Sequence of chain 12.C:
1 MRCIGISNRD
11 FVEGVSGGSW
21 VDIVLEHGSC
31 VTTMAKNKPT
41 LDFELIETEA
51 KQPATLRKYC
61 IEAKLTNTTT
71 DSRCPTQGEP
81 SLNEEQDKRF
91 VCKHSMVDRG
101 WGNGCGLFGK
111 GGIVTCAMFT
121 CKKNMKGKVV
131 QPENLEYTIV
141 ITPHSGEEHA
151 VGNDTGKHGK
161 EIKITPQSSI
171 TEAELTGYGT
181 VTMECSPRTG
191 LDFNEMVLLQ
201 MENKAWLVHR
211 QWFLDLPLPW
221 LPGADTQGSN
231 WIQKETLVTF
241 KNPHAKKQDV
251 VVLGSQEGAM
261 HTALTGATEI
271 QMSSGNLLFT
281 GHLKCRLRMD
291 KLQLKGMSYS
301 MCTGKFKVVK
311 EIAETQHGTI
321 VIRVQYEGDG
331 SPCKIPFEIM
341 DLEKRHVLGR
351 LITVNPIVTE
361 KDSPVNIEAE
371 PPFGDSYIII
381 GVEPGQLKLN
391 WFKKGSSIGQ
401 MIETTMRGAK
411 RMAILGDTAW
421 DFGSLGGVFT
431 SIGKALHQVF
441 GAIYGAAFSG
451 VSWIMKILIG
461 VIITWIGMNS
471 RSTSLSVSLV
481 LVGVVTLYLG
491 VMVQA

Sequence of chain 12.E:
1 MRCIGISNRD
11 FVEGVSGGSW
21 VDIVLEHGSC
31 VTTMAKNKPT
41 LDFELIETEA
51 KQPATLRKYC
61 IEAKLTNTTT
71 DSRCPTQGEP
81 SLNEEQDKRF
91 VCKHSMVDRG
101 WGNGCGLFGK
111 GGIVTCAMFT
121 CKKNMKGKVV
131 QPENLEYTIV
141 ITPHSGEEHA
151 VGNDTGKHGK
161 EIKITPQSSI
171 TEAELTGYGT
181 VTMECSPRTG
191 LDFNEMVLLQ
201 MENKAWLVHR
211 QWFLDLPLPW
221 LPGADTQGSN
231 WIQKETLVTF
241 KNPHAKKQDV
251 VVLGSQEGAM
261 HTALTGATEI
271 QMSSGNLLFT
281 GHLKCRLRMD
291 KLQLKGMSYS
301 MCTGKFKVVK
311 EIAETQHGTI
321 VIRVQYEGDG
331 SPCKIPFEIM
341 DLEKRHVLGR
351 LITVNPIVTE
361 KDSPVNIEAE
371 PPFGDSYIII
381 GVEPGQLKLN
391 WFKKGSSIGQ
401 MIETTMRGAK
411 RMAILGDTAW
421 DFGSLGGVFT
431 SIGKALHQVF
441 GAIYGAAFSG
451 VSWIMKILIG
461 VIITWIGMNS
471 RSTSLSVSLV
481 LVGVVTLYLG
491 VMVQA

Binding-site contacts:
Ligand atom C5 contacts residue HIS158 of chain 12.E at 4.2 Å.
Ligand atom C1 contacts residue ASN153 of chain 12.E at 1.4 Å.
Ligand atom O6 contacts residue HIS149 of chain 12.E at 3.0 Å (h-bond).
Ligand atom O3 contacts residue HIS149 of chain 12.E at 4.2 Å.
Ligand atom C5 contacts residue ASN153 of chain 12.E at 3.6 Å.
Ligand atom O7 contacts residue ASN153 of chain 12.E at 3.3 Å (h-bond).
Ligand atom O6 contacts residue GLY156 of chain 12.E at 4.5 Å.
Ligand atom C3 contacts residue ASN153 of chain 12.E at 3.8 Å.
Ligand atom C2 contacts residue ASN153 of chain 12.E at 2.4 Å.
Ligand atom C8 contacts residue GLY102 of chain 12.C at 3.3 Å.
Ligand atom C1 contacts residue HIS149 of chain 12.E at 3.6 Å.
Ligand atom N2 contacts residue ASN153 of chain 12.E at 2.9 Å (h-bond).
Ligand atom C7 contacts residue ASN153 of chain 12.E at 3.3 Å.
Ligand atom C5 contacts residue HIS149 of chain 12.E at 4.4 Å.
Ligand atom O6 contacts residue ASN153 of chain 12.E at 4.5 Å.
Ligand atom C6 contacts residue HIS158 of chain 12.E at 4.0 Å.
Ligand atom O5 contacts residue THR155 of chain 12.E at 4.3 Å.
Ligand atom C7 contacts residue HIS149 of chain 12.E at 4.5 Å.
Ligand atom O6 contacts residue HIS158 of chain 12.E at 2.8 Å (h-bond).
Ligand atom C2 contacts residue HIS149 of chain 12.E at 3.7 Å.
Ligand atom C4 contacts residue ASN153 of chain 12.E at 4.2 Å.
Ligand atom C1 contacts residue THR155 of chain 12.E at 4.0 Å.
Ligand atom O5 contacts residue HIS149 of chain 12.E at 3.5 Å (h-bond).
Ligand atom C6 contacts residue HIS149 of chain 12.E at 4.2 Å.
Ligand atom C1 contacts residue HIS158 of chain 12.E at 3.9 Å.
Ligand atom C8 contacts residue ASN153 of chain 12.E at 4.0 Å.
Ligand atom C4 contacts residue HIS149 of chain 12.E at 4.4 Å.
Ligand atom O7 contacts residue HIS149 of chain 12.E at 3.6 Å.
Ligand atom C3 contacts residue HIS149 of chain 12.E at 4.5 Å.
Ligand atom O5 contacts residue ASN153 of chain 12.E at 2.3 Å (h-bond).
Ligand atom O5 contacts residue HIS158 of chain 12.E at 3.1 Å (h-bond).

The small molecule below binds the protein below.
Small molecule (SMILES): CC(=O)N[C@H]1[C@H](O[C@H]2[C@H](O)[C@@H](NC(C)=O)CO[C@@H]2CO)O[C@H](CO)[C@@H](O)[C@@H]1O